Binding-site contacts:
Ligand atom C19 contacts residue ILE222 of chain 1.D at 3.9 Å (hydrophobic).
Ligand atom O14 contacts residue NAD1 of chain 1.K at 3.2 Å (h-bond).
Ligand atom C15 contacts residue ALA218 of chain 1.D at 3.7 Å (hydrophobic).
Ligand atom C01 contacts residue NAD1 of chain 1.K at 3.2 Å.
Ligand atom C03 contacts residue NAD1 of chain 1.K at 3.5 Å.
Ligand atom C05 contacts residue TYR178 of chain 1.D at 3.4 Å (hydrophobic).
Ligand atom C19 contacts residue MET123 of chain 1.D at 3.8 Å (hydrophobic).
Ligand atom C20 contacts residue VAL223 of chain 1.D at 3.9 Å (hydrophobic).
Ligand atom C18 contacts residue MET181 of chain 1.D at 3.7 Å (hydrophobic).
Ligand atom C17 contacts residue MET181 of chain 1.D at 3.7 Å (hydrophobic).
Ligand atom C07 contacts residue NAD1 of chain 1.K at 3.3 Å.
Ligand atom O14 contacts residue ALA218 of chain 1.D at 3.6 Å.
Ligand atom O13 contacts residue LYS185 of chain 1.D at 3.8 Å.
Ligand atom C20 contacts residue TYR178 of chain 1.D at 3.9 Å (hydrophobic).
Ligand atom C06 contacts residue NAD1 of chain 1.K at 3.1 Å.
Ligand atom C12 contacts residue PRO176 of chain 1.D at 3.1 Å (hydrophobic).
Ligand atom C17 contacts residue GLY116 of chain 1.D at 3.7 Å.
Ligand atom C05 contacts residue PHE169 of chain 1.D at 4.0 Å (hydrophobic).
Ligand atom C01 contacts residue MET219 of chain 1.D at 3.8 Å (hydrophobic).
Ligand atom C16 contacts residue ALA218 of chain 1.D at 3.6 Å (hydrophobic).
Ligand atom C16 contacts residue NAD1 of chain 1.K at 3.9 Å.
Ligand atom C08 contacts residue PHE169 of chain 1.D at 3.4 Å (hydrophobic).
Ligand atom C04 contacts residue NAD1 of chain 1.K at 3.4 Å.
Ligand atom BR1 contacts residue ALA218 of chain 1.D at 3.5 Å.
Ligand atom C04 contacts residue TYR178 of chain 1.D at 3.4 Å (hydrophobic).
Ligand atom BR1 contacts residue NAD1 of chain 1.K at 3.4 Å.
Ligand atom C18 contacts residue ILE222 of chain 1.D at 3.7 Å (hydrophobic).
Ligand atom O13 contacts residue TYR178 of chain 1.D at 2.5 Å (h-bond).
Ligand atom C05 contacts residue NAD1 of chain 1.K at 3.5 Å.
Ligand atom BR1 contacts residue GLY116 of chain 1.D at 3.5 Å.
Ligand atom C17 contacts residue PHE117 of chain 1.D at 3.6 Å (hydrophobic).
Ligand atom C19 contacts residue MET181 of chain 1.D at 3.5 Å (hydrophobic).
Ligand atom C17 contacts residue ILE222 of chain 1.D at 3.7 Å (hydrophobic).
Ligand atom C18 contacts residue MET118 of chain 1.D at 3.9 Å (hydrophobic).
Ligand atom C07 contacts residue MET219 of chain 1.D at 3.7 Å (hydrophobic).
Ligand atom C02 contacts residue NAD1 of chain 1.K at 3.5 Å.
Ligand atom O13 contacts residue NAD1 of chain 1.K at 2.5 Å (h-bond).
Ligand atom C12 contacts residue MET175 of chain 1.D at 3.6 Å (hydrophobic).
Ligand atom C15 contacts residue NAD1 of chain 1.K at 3.7 Å.
Ligand atom C02 contacts residue MET219 of chain 1.D at 3.9 Å (hydrophobic).

Sequence of chain 1.D:
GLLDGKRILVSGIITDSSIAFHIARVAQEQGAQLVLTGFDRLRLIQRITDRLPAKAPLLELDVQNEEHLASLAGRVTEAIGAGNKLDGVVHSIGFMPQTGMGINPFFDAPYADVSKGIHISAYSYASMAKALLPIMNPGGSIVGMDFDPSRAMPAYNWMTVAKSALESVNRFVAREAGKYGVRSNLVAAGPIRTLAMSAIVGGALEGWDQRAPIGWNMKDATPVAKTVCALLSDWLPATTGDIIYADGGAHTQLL

A protein and the small-molecule ligand that binds it are described below.
Small molecule (SMILES): CCCCCCc1ccc(Oc2ccccc2Br)c(O)c1